Sequence of chain 1.E:
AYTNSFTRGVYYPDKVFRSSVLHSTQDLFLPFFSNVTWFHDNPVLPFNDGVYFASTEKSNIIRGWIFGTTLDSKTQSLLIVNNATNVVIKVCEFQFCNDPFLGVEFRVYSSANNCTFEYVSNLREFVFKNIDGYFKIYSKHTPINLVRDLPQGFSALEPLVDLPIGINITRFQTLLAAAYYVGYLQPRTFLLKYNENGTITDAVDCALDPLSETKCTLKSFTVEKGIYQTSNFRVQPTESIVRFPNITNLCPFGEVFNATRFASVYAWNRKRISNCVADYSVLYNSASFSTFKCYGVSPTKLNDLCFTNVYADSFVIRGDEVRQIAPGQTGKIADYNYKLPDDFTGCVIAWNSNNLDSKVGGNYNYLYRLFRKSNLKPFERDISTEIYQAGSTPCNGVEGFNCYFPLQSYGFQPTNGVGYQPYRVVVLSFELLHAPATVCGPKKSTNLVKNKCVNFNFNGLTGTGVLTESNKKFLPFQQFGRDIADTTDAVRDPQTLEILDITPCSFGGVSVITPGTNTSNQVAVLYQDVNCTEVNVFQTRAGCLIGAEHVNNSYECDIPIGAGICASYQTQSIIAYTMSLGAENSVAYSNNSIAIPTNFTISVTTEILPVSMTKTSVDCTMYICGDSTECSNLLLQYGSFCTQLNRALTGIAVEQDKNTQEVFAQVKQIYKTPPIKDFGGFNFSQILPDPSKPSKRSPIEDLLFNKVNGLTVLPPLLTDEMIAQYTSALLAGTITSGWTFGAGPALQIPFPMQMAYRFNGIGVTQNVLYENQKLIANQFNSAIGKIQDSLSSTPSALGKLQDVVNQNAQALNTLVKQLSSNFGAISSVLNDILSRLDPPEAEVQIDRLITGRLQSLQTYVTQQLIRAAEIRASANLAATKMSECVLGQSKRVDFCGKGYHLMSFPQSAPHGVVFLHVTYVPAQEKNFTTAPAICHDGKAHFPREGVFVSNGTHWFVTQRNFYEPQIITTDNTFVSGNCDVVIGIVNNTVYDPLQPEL

The protein below binds the small molecule below.
Small molecule (SMILES): CC(=O)N[C@@H]1[C@@H](O)[C@H](O)[C@@H](CO)O[C@H]1O

Binding-site contacts:
Ligand atom C3 contacts residue ASN709 of chain 1.B at 3.8 Å.
Ligand atom C4 contacts residue ASN709 of chain 1.B at 4.2 Å.
Ligand atom O5 contacts residue ASP796 of chain 1.E at 4.1 Å.
Ligand atom C8 contacts residue GLY1131 of chain 1.B at 3.7 Å.
Ligand atom C8 contacts residue ASN709 of chain 1.B at 4.3 Å.
Ligand atom N2 contacts residue ASN709 of chain 1.B at 2.8 Å (h-bond).
Ligand atom O7 contacts residue ASN709 of chain 1.B at 3.2 Å (h-bond).
Ligand atom C8 contacts residue ILE1130 of chain 1.B at 4.4 Å (hydrophobic).
Ligand atom O5 contacts residue ASN709 of chain 1.B at 2.4 Å (h-bond).
Ligand atom C5 contacts residue ASN709 of chain 1.B at 3.7 Å.
Ligand atom C2 contacts residue ASN709 of chain 1.B at 2.4 Å.
Ligand atom C1 contacts residue ASN709 of chain 1.B at 1.4 Å.
Ligand atom C7 contacts residue ASN709 of chain 1.B at 3.2 Å.

Sequence of chain 1.B:
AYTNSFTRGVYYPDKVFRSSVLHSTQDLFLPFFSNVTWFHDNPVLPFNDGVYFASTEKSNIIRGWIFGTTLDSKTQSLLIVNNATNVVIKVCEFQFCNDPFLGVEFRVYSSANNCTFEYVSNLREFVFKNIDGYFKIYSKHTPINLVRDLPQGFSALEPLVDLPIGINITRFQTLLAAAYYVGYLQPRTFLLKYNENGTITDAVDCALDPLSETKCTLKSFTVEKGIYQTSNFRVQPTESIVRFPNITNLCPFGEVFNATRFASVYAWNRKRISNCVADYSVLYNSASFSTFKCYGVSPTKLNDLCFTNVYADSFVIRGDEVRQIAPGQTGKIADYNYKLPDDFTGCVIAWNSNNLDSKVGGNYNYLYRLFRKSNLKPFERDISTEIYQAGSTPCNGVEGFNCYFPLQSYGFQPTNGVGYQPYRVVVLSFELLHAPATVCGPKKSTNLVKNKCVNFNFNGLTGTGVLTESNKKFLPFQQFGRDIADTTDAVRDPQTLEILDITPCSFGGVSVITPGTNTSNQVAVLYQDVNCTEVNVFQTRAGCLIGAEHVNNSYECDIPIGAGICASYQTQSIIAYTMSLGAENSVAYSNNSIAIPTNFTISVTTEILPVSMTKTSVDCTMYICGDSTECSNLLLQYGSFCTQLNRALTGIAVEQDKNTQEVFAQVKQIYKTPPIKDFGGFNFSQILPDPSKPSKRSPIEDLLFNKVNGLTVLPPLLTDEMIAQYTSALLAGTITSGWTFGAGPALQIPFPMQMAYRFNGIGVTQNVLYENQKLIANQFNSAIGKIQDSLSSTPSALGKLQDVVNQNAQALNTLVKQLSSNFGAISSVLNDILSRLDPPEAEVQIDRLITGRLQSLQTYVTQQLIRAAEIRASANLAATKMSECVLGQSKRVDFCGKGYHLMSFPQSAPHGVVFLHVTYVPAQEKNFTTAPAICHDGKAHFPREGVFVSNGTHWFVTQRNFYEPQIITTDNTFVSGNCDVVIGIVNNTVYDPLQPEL